A small-molecule ligand and the protein it binds are described below.
Small molecule (SMILES): Cc1cc(-c2cc(CS(C)(=O)=O)cnc2Oc2ccc(F)cc2F)n2cc[nH]c(=O)c12

Sequence of chain 1.A:
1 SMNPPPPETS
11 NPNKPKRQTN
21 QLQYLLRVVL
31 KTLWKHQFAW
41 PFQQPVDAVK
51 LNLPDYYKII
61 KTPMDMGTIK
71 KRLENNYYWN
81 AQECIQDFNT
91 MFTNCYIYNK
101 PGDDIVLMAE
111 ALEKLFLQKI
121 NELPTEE

Binding-site contacts:
Ligand atom C15 contacts residue LEU51 of chain 1.A at 3.7 Å (hydrophobic).
Ligand atom C13 contacts residue PRO41 of chain 1.A at 3.8 Å (hydrophobic).
Ligand atom N1 contacts residue TYR98 of chain 1.A at 3.7 Å.
Ligand atom C09 contacts residue ILE105 of chain 1.A at 3.8 Å (hydrophobic).
Ligand atom O24 contacts residue VAL46 of chain 1.A at 3.7 Å.
Ligand atom C28 contacts residue MET108 of chain 1.A at 4.0 Å (hydrophobic).
Ligand atom O11 contacts residue ASN99 of chain 1.A at 2.9 Å (h-bond).
Ligand atom C8 contacts residue VAL46 of chain 1.A at 3.8 Å (hydrophobic).
Ligand atom C2 contacts residue LEU53 of chain 1.A at 3.9 Å (hydrophobic).
Ligand atom N1 contacts residue ASN99 of chain 1.A at 3.1 Å (h-bond).
Ligand atom O24 contacts residue ASP47 of chain 1.A at 2.9 Å (salt-bridge).
Ligand atom F31 contacts residue ASP104 of chain 1.A at 3.0 Å.
Ligand atom C29 contacts residue ILE105 of chain 1.A at 3.7 Å (hydrophobic).
Ligand atom O24 contacts residue LEU51 of chain 1.A at 3.6 Å.
Ligand atom F30 contacts residue TRP40 of chain 1.A at 3.0 Å.
Ligand atom F30 contacts residue PRO41 of chain 1.A at 3.1 Å.
Ligand atom C13 contacts residue LEU51 of chain 1.A at 3.8 Å (hydrophobic).
Ligand atom C15 contacts residue TRP40 of chain 1.A at 3.6 Å (hydrophobic).
Ligand atom C20 contacts residue GLN44 of chain 1.A at 3.2 Å.
Ligand atom C29 contacts residue TRP40 of chain 1.A at 3.6 Å (hydrophobic).
Ligand atom C12 contacts residue PRO41 of chain 1.A at 4.0 Å (hydrophobic).
Ligand atom C17 contacts residue LEU51 of chain 1.A at 3.8 Å (hydrophobic).
Ligand atom C12 contacts residue LEU51 of chain 1.A at 3.6 Å (hydrophobic).
Ligand atom C6 contacts residue ILE105 of chain 1.A at 3.9 Å (hydrophobic).
Ligand atom O11 contacts residue TYR56 of chain 1.A at 3.9 Å.
Ligand atom O24 contacts residue PRO45 of chain 1.A at 3.8 Å.
Ligand atom C10 contacts residue PHE42 of chain 1.A at 3.6 Å (hydrophobic).
Ligand atom C2 contacts residue ASN99 of chain 1.A at 3.9 Å.
Ligand atom C10 contacts residue VAL46 of chain 1.A at 3.8 Å (hydrophobic).
Ligand atom F30 contacts residue ILE105 of chain 1.A at 3.6 Å.
Ligand atom C09 contacts residue VAL46 of chain 1.A at 3.7 Å (hydrophobic).
Ligand atom N16 contacts residue TRP40 of chain 1.A at 3.8 Å.
Ligand atom C6 contacts residue ASN99 of chain 1.A at 3.5 Å.
Ligand atom C8 contacts residue ILE105 of chain 1.A at 3.9 Å (hydrophobic).
Ligand atom C5 contacts residue ILE105 of chain 1.A at 3.8 Å (hydrophobic).
Ligand atom C28 contacts residue TRP40 of chain 1.A at 3.8 Å (hydrophobic).
Ligand atom O23 contacts residue LEU51 of chain 1.A at 3.3 Å.
Ligand atom C8 contacts residue PRO41 of chain 1.A at 3.5 Å (hydrophobic).
Ligand atom C22 contacts residue GLN44 of chain 1.A at 3.5 Å.
Ligand atom N16 contacts residue LEU51 of chain 1.A at 3.7 Å.